Sequence of chain 1.E:
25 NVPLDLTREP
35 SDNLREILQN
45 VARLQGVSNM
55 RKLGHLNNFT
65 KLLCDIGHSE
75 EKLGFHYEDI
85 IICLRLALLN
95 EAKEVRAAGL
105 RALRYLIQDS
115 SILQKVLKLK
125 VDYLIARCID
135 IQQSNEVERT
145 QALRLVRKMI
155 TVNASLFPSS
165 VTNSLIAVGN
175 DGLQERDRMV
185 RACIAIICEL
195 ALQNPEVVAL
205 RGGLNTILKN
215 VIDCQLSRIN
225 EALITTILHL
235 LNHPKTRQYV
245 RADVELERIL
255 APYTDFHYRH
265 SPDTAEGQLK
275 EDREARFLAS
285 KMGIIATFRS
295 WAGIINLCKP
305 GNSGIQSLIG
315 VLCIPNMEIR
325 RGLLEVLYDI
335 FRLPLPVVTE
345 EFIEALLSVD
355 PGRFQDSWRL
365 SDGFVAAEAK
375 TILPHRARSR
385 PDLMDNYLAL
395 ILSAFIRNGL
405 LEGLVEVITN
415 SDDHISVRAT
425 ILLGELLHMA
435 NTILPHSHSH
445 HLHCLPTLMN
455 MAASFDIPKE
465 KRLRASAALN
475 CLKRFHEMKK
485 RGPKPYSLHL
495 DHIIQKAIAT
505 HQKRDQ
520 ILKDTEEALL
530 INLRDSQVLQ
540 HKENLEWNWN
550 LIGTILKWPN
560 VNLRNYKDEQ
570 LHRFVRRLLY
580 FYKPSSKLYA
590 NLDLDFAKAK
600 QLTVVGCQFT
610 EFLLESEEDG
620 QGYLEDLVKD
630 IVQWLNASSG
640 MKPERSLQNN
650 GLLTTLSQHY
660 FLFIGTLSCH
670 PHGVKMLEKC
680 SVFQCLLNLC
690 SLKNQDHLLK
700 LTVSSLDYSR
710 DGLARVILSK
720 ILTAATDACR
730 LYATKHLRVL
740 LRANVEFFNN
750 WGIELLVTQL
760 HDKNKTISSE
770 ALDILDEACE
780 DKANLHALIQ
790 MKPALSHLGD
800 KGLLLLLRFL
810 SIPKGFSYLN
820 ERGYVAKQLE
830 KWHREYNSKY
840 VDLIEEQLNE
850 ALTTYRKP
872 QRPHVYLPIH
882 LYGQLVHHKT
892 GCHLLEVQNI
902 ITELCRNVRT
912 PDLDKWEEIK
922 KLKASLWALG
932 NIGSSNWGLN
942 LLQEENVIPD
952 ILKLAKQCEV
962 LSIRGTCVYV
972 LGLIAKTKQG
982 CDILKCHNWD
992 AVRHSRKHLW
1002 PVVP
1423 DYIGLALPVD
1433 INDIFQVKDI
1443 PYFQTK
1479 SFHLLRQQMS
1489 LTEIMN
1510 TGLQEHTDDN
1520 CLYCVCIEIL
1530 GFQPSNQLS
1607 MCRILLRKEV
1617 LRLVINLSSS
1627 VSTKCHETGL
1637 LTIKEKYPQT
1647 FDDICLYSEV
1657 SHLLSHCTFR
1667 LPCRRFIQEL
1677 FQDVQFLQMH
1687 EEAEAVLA

Binding-site contacts:
Ligand atom O3' contacts residue TYR579 of chain 1.E at 3.4 Å.
Ligand atom C2' contacts residue TYR579 of chain 1.E at 3.9 Å (hydrophobic).
Ligand atom C6 contacts residue LYS541 of chain 1.E at 3.7 Å.
Ligand atom N9 contacts residue LYS541 of chain 1.E at 4.2 Å.
Ligand atom C3' contacts residue TYR579 of chain 1.E at 3.5 Å (hydrophobic).
Ligand atom C2 contacts residue TYR579 of chain 1.E at 4.1 Å (hydrophobic).
Ligand atom N6 contacts residue LEU587 of chain 1.E at 3.5 Å.
Ligand atom N1 contacts residue LYS541 of chain 1.E at 3.9 Å.
Ligand atom N7 contacts residue TYR579 of chain 1.E at 3.7 Å.
Ligand atom C4 contacts residue TYR579 of chain 1.E at 3.5 Å (hydrophobic).
Ligand atom N9 contacts residue TYR579 of chain 1.E at 3.8 Å.
Ligand atom O2A contacts residue ARG576 of chain 1.E at 3.9 Å.
Ligand atom O2A contacts residue ARG572 of chain 1.E at 3.6 Å (salt-bridge).
Ligand atom N7 contacts residue LYS541 of chain 1.E at 3.7 Å.
Ligand atom N1 contacts residue ASN543 of chain 1.E at 3.7 Å.
Ligand atom O1B contacts residue ARG572 of chain 1.E at 3.8 Å.
Ligand atom C2 contacts residue ARG576 of chain 1.E at 3.7 Å.
Ligand atom O2B contacts residue ARG572 of chain 1.E at 2.5 Å (salt-bridge).
Ligand atom N6 contacts residue LYS541 of chain 1.E at 3.4 Å (salt-bridge).
Ligand atom O2B contacts residue ARG576 of chain 1.E at 2.9 Å (salt-bridge).
Ligand atom C6 contacts residue LEU587 of chain 1.E at 4.3 Å (hydrophobic).
Ligand atom N1 contacts residue TYR579 of chain 1.E at 4.3 Å.
Ligand atom O5' contacts residue ARG576 of chain 1.E at 3.7 Å.
Ligand atom C6 contacts residue ASN543 of chain 1.E at 4.2 Å.
Ligand atom N3 contacts residue TYR579 of chain 1.E at 3.7 Å.
Ligand atom C8 contacts residue LYS541 of chain 1.E at 3.8 Å.
Ligand atom C5 contacts residue TYR579 of chain 1.E at 3.7 Å (hydrophobic).
Ligand atom C5 contacts residue LYS541 of chain 1.E at 4.0 Å.
Ligand atom N3 contacts residue ARG576 of chain 1.E at 4.3 Å.
Ligand atom PB contacts residue ARG576 of chain 1.E at 3.9 Å.
Ligand atom O3B contacts residue ARG576 of chain 1.E at 4.1 Å.
Ligand atom C8 contacts residue TYR579 of chain 1.E at 3.7 Å (hydrophobic).
Ligand atom N6 contacts residue ASN543 of chain 1.E at 3.5 Å (h-bond).
Ligand atom C5' contacts residue ARG576 of chain 1.E at 4.0 Å.
Ligand atom C4 contacts residue LYS541 of chain 1.E at 4.2 Å.
Ligand atom O2A contacts residue ARG575 of chain 1.E at 3.3 Å.
Ligand atom O3A contacts residue ARG572 of chain 1.E at 3.9 Å.
Ligand atom O3A contacts residue ARG576 of chain 1.E at 3.7 Å.
Ligand atom C6 contacts residue TYR579 of chain 1.E at 4.1 Å (hydrophobic).
Ligand atom PB contacts residue ARG572 of chain 1.E at 3.4 Å.

This small molecule binds to this protein.
Small molecule (SMILES): Nc1ncnc2c1ncn2[C@@H]1O[C@H](COP(=O)(O)OP(=O)(O)OP(O)(O)=S)[C@@H](O)[C@H]1O